The protein below binds the small molecule below.
Small molecule (SMILES): O=P(O)(O)OC[C@H]1O[C@H](O)[C@@H](O)[C@@H](O)[C@@H]1O

Sequence of chain 1.A:
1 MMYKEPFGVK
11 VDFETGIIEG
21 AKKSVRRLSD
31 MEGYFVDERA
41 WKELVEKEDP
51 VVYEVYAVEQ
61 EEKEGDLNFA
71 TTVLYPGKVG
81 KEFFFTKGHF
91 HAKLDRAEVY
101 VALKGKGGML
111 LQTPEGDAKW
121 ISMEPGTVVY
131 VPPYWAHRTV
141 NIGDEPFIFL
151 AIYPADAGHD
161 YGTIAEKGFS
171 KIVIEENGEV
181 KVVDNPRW

Binding-site contacts:
Ligand atom O2P contacts residue TYR161 of chain 1.A at 2.5 Å (h-bond).
Ligand atom O1P contacts residue LYS87 of chain 1.A at 4.1 Å.
Ligand atom O1 contacts residue PHE149 of chain 1.A at 4.0 Å.
Ligand atom O1 contacts residue ALA70 of chain 1.A at 3.6 Å.
Ligand atom C3 contacts residue HIS159 of chain 1.A at 4.0 Å.
Ligand atom C2 contacts residue TYR153 of chain 1.A at 4.1 Å (hydrophobic).
Ligand atom C1 contacts residue ALA151 of chain 1.A at 3.7 Å (hydrophobic).
Ligand atom O2 contacts residue GLU98 of chain 1.A at 2.6 Å (salt-bridge).
Ligand atom C2 contacts residue ALA151 of chain 1.A at 3.7 Å (hydrophobic).
Ligand atom O3P contacts residue LYS87 of chain 1.A at 3.5 Å.
Ligand atom C6 contacts residue HIS89 of chain 1.A at 3.9 Å.
Ligand atom P contacts residue HIS89 of chain 1.A at 3.6 Å.
Ligand atom C2 contacts residue GLU98 of chain 1.A at 3.4 Å.
Ligand atom O1 contacts residue THR72 of chain 1.A at 2.8 Å (h-bond).
Ligand atom P contacts residue TYR53 of chain 1.A at 3.8 Å.
Ligand atom O2 contacts residue ALA151 of chain 1.A at 4.0 Å.
Ligand atom C1 contacts residue PHE149 of chain 1.A at 4.0 Å (hydrophobic).
Ligand atom C3 contacts residue TYR153 of chain 1.A at 4.1 Å (hydrophobic).
Ligand atom O2 contacts residue HIS89 of chain 1.A at 3.9 Å.
Ligand atom O1P contacts residue TYR161 of chain 1.A at 3.8 Å.
Ligand atom O3 contacts residue HIS159 of chain 1.A at 2.9 Å (h-bond).
Ligand atom O3P contacts residue TYR161 of chain 1.A at 3.8 Å.
Ligand atom O3 contacts residue TYR153 of chain 1.A at 3.5 Å.
Ligand atom O4 contacts residue HIS159 of chain 1.A at 3.6 Å (h-bond).
Ligand atom O2 contacts residue TYR100 of chain 1.A at 3.1 Å (h-bond).
Ligand atom C5 contacts residue THR72 of chain 1.A at 3.9 Å.
Ligand atom O1P contacts residue GLY88 of chain 1.A at 3.0 Å (h-bond).
Ligand atom O1 contacts residue ALA151 of chain 1.A at 3.5 Å.
Ligand atom O5 contacts residue THR72 of chain 1.A at 3.0 Å (h-bond).
Ligand atom O2 contacts residue ZN1 of chain 1.C at 3.7 Å.
Ligand atom O2P contacts residue HIS89 of chain 1.A at 3.4 Å (h-bond).
Ligand atom O6 contacts residue THR86 of chain 1.A at 3.7 Å.
Ligand atom O6 contacts residue TYR53 of chain 1.A at 3.9 Å.
Ligand atom O1P contacts residue HIS89 of chain 1.A at 2.8 Å (h-bond).
Ligand atom C4 contacts residue HIS89 of chain 1.A at 4.0 Å.
Ligand atom C4 contacts residue HIS159 of chain 1.A at 3.9 Å.
Ligand atom O3P contacts residue TYR53 of chain 1.A at 2.4 Å (h-bond).
Ligand atom O2P contacts residue HIS159 of chain 1.A at 3.9 Å.
Ligand atom C1 contacts residue THR72 of chain 1.A at 3.4 Å.
Ligand atom P contacts residue TYR161 of chain 1.A at 3.6 Å.